Binding-site contacts:
Ligand atom C2 contacts residue ASN709 of chain 1.B at 2.4 Å.
Ligand atom C7 contacts residue ASN709 of chain 1.B at 3.2 Å.
Ligand atom C8 contacts residue ASN709 of chain 1.B at 4.3 Å.
Ligand atom C3 contacts residue ASN709 of chain 1.B at 3.8 Å.
Ligand atom C1 contacts residue ASN709 of chain 1.B at 1.4 Å.
Ligand atom C1 contacts residue ASP796 of chain 1.C at 4.1 Å.
Ligand atom N2 contacts residue ASN709 of chain 1.B at 2.8 Å (h-bond).
Ligand atom C4 contacts residue ASN709 of chain 1.B at 4.2 Å.
Ligand atom O7 contacts residue ASN709 of chain 1.B at 3.2 Å (h-bond).
Ligand atom C8 contacts residue GLY1131 of chain 1.B at 3.7 Å.
Ligand atom C5 contacts residue ASN709 of chain 1.B at 3.7 Å.
Ligand atom C8 contacts residue ILE1130 of chain 1.B at 4.0 Å (hydrophobic).
Ligand atom O5 contacts residue ASP796 of chain 1.C at 3.8 Å.
Ligand atom O5 contacts residue ASN709 of chain 1.B at 2.4 Å (h-bond).

Sequence of chain 1.C:
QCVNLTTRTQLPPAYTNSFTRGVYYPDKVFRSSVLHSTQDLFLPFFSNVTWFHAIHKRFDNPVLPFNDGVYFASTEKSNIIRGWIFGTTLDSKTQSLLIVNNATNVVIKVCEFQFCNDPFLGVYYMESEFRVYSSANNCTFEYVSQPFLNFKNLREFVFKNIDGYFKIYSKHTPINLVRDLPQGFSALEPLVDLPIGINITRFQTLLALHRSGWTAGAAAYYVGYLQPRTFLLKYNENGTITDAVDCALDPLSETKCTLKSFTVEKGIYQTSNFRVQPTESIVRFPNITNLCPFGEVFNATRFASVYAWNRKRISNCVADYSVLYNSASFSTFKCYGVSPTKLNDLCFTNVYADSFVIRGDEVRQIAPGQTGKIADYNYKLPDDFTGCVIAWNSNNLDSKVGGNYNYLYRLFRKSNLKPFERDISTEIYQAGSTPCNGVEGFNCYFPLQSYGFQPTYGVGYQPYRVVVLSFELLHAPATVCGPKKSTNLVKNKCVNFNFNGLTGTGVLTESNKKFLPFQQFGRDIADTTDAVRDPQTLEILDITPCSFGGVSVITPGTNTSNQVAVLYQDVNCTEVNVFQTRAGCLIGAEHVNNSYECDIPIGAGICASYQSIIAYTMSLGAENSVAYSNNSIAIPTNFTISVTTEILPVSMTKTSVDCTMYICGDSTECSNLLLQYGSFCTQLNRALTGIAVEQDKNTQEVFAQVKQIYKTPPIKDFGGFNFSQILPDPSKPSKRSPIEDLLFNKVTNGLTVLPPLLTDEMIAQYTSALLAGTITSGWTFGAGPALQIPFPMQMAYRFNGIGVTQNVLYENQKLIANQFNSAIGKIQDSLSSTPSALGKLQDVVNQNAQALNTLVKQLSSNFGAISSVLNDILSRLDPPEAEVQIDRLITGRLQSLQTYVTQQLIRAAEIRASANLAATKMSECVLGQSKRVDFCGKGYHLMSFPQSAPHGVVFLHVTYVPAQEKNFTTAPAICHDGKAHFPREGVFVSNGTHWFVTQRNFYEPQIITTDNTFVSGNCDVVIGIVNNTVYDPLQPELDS

The small molecule below binds the protein below.
Small molecule (SMILES): CC(=O)N[C@@H]1[C@@H](O)[C@H](O)[C@@H](CO)O[C@H]1O

Sequence of chain 1.B:
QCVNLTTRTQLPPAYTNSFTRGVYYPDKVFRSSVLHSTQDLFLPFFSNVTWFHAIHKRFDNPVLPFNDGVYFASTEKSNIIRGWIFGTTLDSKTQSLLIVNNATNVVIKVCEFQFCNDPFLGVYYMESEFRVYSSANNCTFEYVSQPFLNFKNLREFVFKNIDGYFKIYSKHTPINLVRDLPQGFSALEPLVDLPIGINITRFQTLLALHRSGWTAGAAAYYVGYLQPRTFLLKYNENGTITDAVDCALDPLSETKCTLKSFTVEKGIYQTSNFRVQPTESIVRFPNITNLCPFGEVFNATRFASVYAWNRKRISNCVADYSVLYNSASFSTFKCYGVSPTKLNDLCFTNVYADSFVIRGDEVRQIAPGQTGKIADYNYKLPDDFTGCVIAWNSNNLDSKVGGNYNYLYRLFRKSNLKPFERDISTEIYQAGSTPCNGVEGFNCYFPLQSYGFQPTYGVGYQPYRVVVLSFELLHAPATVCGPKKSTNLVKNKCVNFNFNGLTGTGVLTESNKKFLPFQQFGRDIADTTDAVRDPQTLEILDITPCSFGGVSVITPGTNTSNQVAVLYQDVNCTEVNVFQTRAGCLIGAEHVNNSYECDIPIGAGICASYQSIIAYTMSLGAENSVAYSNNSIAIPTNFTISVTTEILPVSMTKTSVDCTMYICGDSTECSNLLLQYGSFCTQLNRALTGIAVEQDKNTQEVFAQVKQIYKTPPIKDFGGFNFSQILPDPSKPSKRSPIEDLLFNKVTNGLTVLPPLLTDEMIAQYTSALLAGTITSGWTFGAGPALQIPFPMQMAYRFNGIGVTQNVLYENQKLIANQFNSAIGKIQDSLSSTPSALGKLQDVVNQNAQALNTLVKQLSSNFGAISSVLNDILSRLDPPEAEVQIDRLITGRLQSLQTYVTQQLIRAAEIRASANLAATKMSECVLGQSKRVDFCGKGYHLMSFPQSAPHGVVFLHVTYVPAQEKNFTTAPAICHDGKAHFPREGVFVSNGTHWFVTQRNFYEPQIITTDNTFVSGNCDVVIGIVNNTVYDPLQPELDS